A small-molecule ligand and the protein it binds are described below.
Small molecule (SMILES): CC(=O)C(=O)O

Sequence of chain 2.B:
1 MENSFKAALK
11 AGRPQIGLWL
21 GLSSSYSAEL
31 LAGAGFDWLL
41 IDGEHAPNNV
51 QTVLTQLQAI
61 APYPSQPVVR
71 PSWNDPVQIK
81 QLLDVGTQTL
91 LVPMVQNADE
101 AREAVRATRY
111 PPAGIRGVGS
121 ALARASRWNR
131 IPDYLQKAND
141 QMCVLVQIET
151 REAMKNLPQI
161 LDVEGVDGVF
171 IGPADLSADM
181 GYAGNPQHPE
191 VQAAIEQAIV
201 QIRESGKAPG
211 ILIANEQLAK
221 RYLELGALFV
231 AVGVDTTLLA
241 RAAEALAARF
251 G

Binding-site contacts:
Ligand atom O3 contacts residue GLN147 of chain 2.B at 3.0 Å (h-bond).
Ligand atom CA contacts residue MG1 of chain 2.J at 3.3 Å.
Ligand atom OXT contacts residue GLY172 of chain 2.B at 3.0 Å.
Ligand atom CA contacts residue PHE170 of chain 2.B at 3.8 Å (hydrophobic).
Ligand atom C contacts residue E8U1 of chain 2.I at 0.3 Å.
Ligand atom CB contacts residue ARG70 of chain 2.B at 4.4 Å.
Ligand atom CA contacts residue E8U1 of chain 2.I at 0.7 Å.
Ligand atom C contacts residue ALA174 of chain 2.B at 3.7 Å (hydrophobic).
Ligand atom O3 contacts residue GLY172 of chain 2.B at 3.7 Å.
Ligand atom O3 contacts residue ARG70 of chain 2.B at 3.2 Å (salt-bridge).
Ligand atom C contacts residue MG1 of chain 2.J at 3.3 Å.
Ligand atom CB contacts residue E8U1 of chain 2.I at 1.5 Å.
Ligand atom CA contacts residue ARG70 of chain 2.B at 4.1 Å.
Ligand atom O contacts residue MG1 of chain 2.J at 4.4 Å.
Ligand atom OXT contacts residue PRO173 of chain 2.B at 3.7 Å.
Ligand atom O3 contacts residue PHE170 of chain 2.B at 3.6 Å.
Ligand atom CA contacts residue GLN147 of chain 2.B at 4.2 Å.
Ligand atom O contacts residue GLY172 of chain 2.B at 3.7 Å.
Ligand atom C contacts residue ASP175 of chain 2.B at 4.1 Å.
Ligand atom C contacts residue PRO173 of chain 2.B at 3.7 Å (hydrophobic).
Ligand atom CA contacts residue GLY172 of chain 2.B at 3.5 Å.
Ligand atom O3 contacts residue E8U1 of chain 2.I at 0.5 Å (h-bond).
Ligand atom CB contacts residue TRP19 of chain 2.B at 4.2 Å (hydrophobic).
Ligand atom CB contacts residue PHE170 of chain 2.B at 3.7 Å (hydrophobic).
Ligand atom OXT contacts residue ASP175 of chain 2.B at 3.1 Å (salt-bridge).
Ligand atom O contacts residue ALA174 of chain 2.B at 3.0 Å (h-bond).
Ligand atom OXT contacts residue ALA174 of chain 2.B at 3.5 Å (h-bond).
Ligand atom O contacts residue ASP175 of chain 2.B at 4.2 Å.
Ligand atom O contacts residue PRO173 of chain 2.B at 3.5 Å (h-bond).
Ligand atom CB contacts residue GLY172 of chain 2.B at 4.3 Å.
Ligand atom O contacts residue E8U1 of chain 2.I at 1.1 Å (h-bond).
Ligand atom OXT contacts residue E8U1 of chain 2.I at 0.8 Å (h-bond).
Ligand atom O3 contacts residue MG1 of chain 2.J at 2.6 Å.
Ligand atom OXT contacts residue MG1 of chain 2.J at 2.7 Å.
Ligand atom O3 contacts residue GLU149 of chain 2.B at 3.7 Å.
Ligand atom C contacts residue GLY172 of chain 2.B at 3.2 Å.
Ligand atom CB contacts residue LEU212 of chain 2.B at 3.5 Å (hydrophobic).
Ligand atom OXT contacts residue GLU149 of chain 2.B at 3.6 Å (salt-bridge).